A small-molecule ligand and the protein it binds are described below.
Small molecule (SMILES): O[C@@H]1c2ccccc2C=C[C@@H]1O

Binding-site contacts:
Ligand atom C2 contacts residue ASN201 of chain 2.A at 3.8 Å.
Ligand atom C4A contacts residue ASN297 of chain 2.A at 4.2 Å.
Ligand atom OH2 contacts residue FE1 of chain 2.H at 2.8 Å.
Ligand atom OH2 contacts residue PHE352 of chain 2.A at 3.8 Å.
Ligand atom C6 contacts residue LEU253 of chain 2.A at 4.0 Å (hydrophobic).
Ligand atom C2 contacts residue HIS208 of chain 2.A at 4.0 Å.
Ligand atom C4 contacts residue ASN297 of chain 2.A at 3.8 Å.
Ligand atom OH1 contacts residue HIS208 of chain 2.A at 3.4 Å.
Ligand atom C4A contacts residue VAL209 of chain 2.A at 3.7 Å (hydrophobic).
Ligand atom C4 contacts residue ASP205 of chain 2.A at 3.6 Å.
Ligand atom C4 contacts residue VAL209 of chain 2.A at 4.2 Å (hydrophobic).
Ligand atom C8 contacts residue HIS295 of chain 2.A at 4.2 Å.
Ligand atom C3 contacts residue HIS208 of chain 2.A at 3.8 Å.
Ligand atom OH1 contacts residue HIS213 of chain 2.A at 4.2 Å.
Ligand atom C8A contacts residue VAL209 of chain 2.A at 3.9 Å (hydrophobic).
Ligand atom C4 contacts residue ASN201 of chain 2.A at 4.3 Å.
Ligand atom OH1 contacts residue ASN201 of chain 2.A at 2.7 Å (h-bond).
Ligand atom C6 contacts residue HIS295 of chain 2.A at 3.5 Å.
Ligand atom OH1 contacts residue PHE202 of chain 2.A at 3.7 Å.
Ligand atom OH2 contacts residue ASP362 of chain 2.A at 4.2 Å.
Ligand atom C1 contacts residue PHE352 of chain 2.A at 4.0 Å (hydrophobic).
Ligand atom C2 contacts residue FE1 of chain 2.H at 4.0 Å.
Ligand atom C1 contacts residue HIS208 of chain 2.A at 4.2 Å.
Ligand atom OH1 contacts residue FE1 of chain 2.H at 2.8 Å.
Ligand atom OH1 contacts residue ASP362 of chain 2.A at 4.0 Å.
Ligand atom C3 contacts residue ASN201 of chain 2.A at 3.7 Å.
Ligand atom C1 contacts residue FE1 of chain 2.H at 4.0 Å.
Ligand atom C3 contacts residue ASP205 of chain 2.A at 4.1 Å.
Ligand atom C4 contacts residue HIS208 of chain 2.A at 4.2 Å.
Ligand atom OH2 contacts residue HIS208 of chain 2.A at 3.6 Å.
Ligand atom C7 contacts residue VAL260 of chain 2.A at 4.3 Å (hydrophobic).
Ligand atom OH2 contacts residue HIS213 of chain 2.A at 2.9 Å (h-bond).
Ligand atom C8 contacts residue VAL209 of chain 2.A at 4.2 Å (hydrophobic).
Ligand atom C3 contacts residue PHE202 of chain 2.A at 4.1 Å (hydrophobic).
Ligand atom C5 contacts residue HIS295 of chain 2.A at 4.2 Å.
Ligand atom C5 contacts residue VAL209 of chain 2.A at 4.0 Å (hydrophobic).
Ligand atom C8 contacts residue VAL260 of chain 2.A at 4.1 Å (hydrophobic).
Ligand atom C7 contacts residue HIS295 of chain 2.A at 3.5 Å.
Ligand atom C5 contacts residue ASN297 of chain 2.A at 4.0 Å.
Ligand atom C2 contacts residue PHE202 of chain 2.A at 4.0 Å (hydrophobic).

Sequence of chain 2.A:
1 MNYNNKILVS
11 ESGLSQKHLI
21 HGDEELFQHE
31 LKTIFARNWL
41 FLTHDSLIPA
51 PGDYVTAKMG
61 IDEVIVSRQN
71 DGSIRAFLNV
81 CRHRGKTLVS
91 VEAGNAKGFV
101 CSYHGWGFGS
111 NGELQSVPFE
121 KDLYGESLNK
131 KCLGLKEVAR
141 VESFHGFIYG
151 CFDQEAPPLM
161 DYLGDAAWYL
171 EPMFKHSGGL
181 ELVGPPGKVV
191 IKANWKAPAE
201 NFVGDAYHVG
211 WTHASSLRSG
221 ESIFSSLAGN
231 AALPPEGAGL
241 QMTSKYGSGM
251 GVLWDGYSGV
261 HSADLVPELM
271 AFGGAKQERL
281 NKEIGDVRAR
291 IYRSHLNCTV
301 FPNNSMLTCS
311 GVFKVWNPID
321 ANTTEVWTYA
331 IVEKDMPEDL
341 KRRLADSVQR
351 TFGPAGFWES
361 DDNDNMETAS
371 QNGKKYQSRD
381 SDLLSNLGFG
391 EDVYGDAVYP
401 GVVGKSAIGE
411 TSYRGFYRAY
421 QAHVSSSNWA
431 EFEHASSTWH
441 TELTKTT